This small molecule binds to this protein.
Small molecule (SMILES): Cc1cc(CCCCCOc2c(Cl)cc(C3=NCCO3)cc2Cl)on1

Sequence of chain 10.A:
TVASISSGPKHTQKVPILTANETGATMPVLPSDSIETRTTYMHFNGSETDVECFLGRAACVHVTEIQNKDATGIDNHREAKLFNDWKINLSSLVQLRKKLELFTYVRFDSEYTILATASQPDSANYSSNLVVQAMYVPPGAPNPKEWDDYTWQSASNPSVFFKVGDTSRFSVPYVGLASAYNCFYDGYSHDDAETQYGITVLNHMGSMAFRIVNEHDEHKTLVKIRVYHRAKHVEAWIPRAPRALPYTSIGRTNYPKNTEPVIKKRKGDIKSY

Sequence of chain 6.C:
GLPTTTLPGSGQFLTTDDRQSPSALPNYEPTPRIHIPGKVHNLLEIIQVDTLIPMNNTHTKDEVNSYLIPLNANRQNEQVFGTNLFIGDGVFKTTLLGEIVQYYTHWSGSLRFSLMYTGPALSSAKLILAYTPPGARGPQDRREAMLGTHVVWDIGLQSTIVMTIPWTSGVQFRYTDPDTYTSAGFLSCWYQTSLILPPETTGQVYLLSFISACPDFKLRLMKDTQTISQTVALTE

Sequence of chain 10.C:
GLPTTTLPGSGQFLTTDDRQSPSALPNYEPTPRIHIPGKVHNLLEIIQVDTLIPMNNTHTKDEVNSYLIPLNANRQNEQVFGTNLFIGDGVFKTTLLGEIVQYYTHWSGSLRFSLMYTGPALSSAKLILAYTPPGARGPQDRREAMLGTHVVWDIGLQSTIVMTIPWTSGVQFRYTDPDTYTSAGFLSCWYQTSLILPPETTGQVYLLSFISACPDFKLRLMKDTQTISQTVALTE

Binding-site contacts:
Ligand atom C1C contacts residue TYR128 of chain 10.A at 3.6 Å (hydrophobic).
Ligand atom N3A contacts residue PRO174 of chain 10.A at 3.3 Å (h-bond).
Ligand atom C4C contacts residue VAL191 of chain 10.A at 3.7 Å (hydrophobic).
Ligand atom O1B contacts residue VAL188 of chain 10.A at 3.8 Å.
Ligand atom C5B contacts residue PHE186 of chain 10.A at 3.8 Å (hydrophobic).
Ligand atom C5C contacts residue TYR152 of chain 10.A at 3.8 Å (hydrophobic).
Ligand atom C5A contacts residue ALA150 of chain 10.A at 3.4 Å (hydrophobic).
Ligand atom C4B contacts residue PHE186 of chain 10.A at 3.6 Å (hydrophobic).
Ligand atom CL2 contacts residue ILE104 of chain 10.A at 3.4 Å.
Ligand atom C3B contacts residue TYR152 of chain 10.A at 3.9 Å (hydrophobic).
Ligand atom CL1 contacts residue VAL188 of chain 10.A at 3.7 Å.
Ligand atom C2A contacts residue PHE186 of chain 10.A at 3.6 Å (hydrophobic).
Ligand atom C4 contacts residue TYR197 of chain 10.A at 3.6 Å (hydrophobic).
Ligand atom C3C contacts residue TYR128 of chain 10.A at 3.8 Å (hydrophobic).
Ligand atom CL1 contacts residue LEU25 of chain 10.C at 3.5 Å.
Ligand atom C3C contacts residue ILE104 of chain 10.A at 3.6 Å (hydrophobic).
Ligand atom N2 contacts residue ASN219 of chain 10.A at 3.5 Å (h-bond).
Ligand atom O1 contacts residue LEU106 of chain 10.A at 3.7 Å.
Ligand atom C5B contacts residue MET224 of chain 10.A at 3.8 Å (hydrophobic).
Ligand atom C4B contacts residue TYR152 of chain 10.A at 3.7 Å (hydrophobic).
Ligand atom N2 contacts residue MET221 of chain 10.A at 3.9 Å.
Ligand atom C3B contacts residue ALA24 of chain 10.C at 4.0 Å (hydrophobic).
Ligand atom CL2 contacts residue MET224 of chain 10.A at 3.2 Å.
Ligand atom C31 contacts residue TYR197 of chain 10.A at 3.6 Å (hydrophobic).
Ligand atom O1A contacts residue PHE186 of chain 10.A at 3.4 Å.
Ligand atom C5A contacts residue VAL176 of chain 10.A at 3.8 Å (hydrophobic).
Ligand atom N3A contacts residue ALA24 of chain 10.C at 3.8 Å.
Ligand atom C5 contacts residue LEU106 of chain 10.A at 3.7 Å (hydrophobic).
Ligand atom O1 contacts residue MET221 of chain 10.A at 3.4 Å (h-bond).
Ligand atom C4A contacts residue VAL176 of chain 10.A at 3.9 Å (hydrophobic).
Ligand atom C4A contacts residue ALA150 of chain 10.A at 3.9 Å (hydrophobic).
Ligand atom C4A contacts residue PRO174 of chain 10.A at 3.2 Å (hydrophobic).
Ligand atom C1C contacts residue LEU106 of chain 10.A at 3.9 Å (hydrophobic).
Ligand atom C2C contacts residue MET221 of chain 10.A at 3.3 Å (hydrophobic).
Ligand atom C5 contacts residue MET221 of chain 10.A at 3.9 Å (hydrophobic).
Ligand atom C4A contacts residue SER175 of chain 10.A at 3.6 Å.
Ligand atom C2C contacts residue ILE104 of chain 10.A at 3.9 Å (hydrophobic).
Ligand atom O1A contacts residue MET224 of chain 10.A at 3.9 Å.
Ligand atom C31 contacts residue ASN219 of chain 10.A at 3.7 Å.
Ligand atom CL2 contacts residue TYR128 of chain 10.A at 3.4 Å.